Binding-site contacts:
Ligand atom O2 contacts residue PRO9 of chain 1.J at 2.7 Å (h-bond).
Ligand atom C2 contacts residue PRO9 of chain 1.J at 3.1 Å (hydrophobic).
Ligand atom C6 contacts residue THR25 of chain 1.J at 3.8 Å.
Ligand atom C5 contacts residue PHE8 of chain 1.J at 3.7 Å (hydrophobic).
Ligand atom N2 contacts residue ASN62 of chain 1.J at 3.0 Å (h-bond).
Ligand atom C6 contacts residue GLN60 of chain 1.J at 3.1 Å.
Ligand atom C4 contacts residue VAL29 of chain 1.J at 3.9 Å (hydrophobic).
Ligand atom O5 contacts residue VAL29 of chain 1.J at 3.6 Å.
Ligand atom O2 contacts residue THR25 of chain 1.J at 3.0 Å (h-bond).
Ligand atom O4 contacts residue VAL29 of chain 1.J at 2.9 Å.
Ligand atom C7 contacts residue ARG66 of chain 1.J at 3.6 Å.
Ligand atom C3 contacts residue GLU23 of chain 1.J at 3.9 Å.
Ligand atom C6 contacts residue PHE8 of chain 1.J at 3.7 Å (hydrophobic).
Ligand atom C5 contacts residue GLN60 of chain 1.J at 3.8 Å.
Ligand atom O2 contacts residue GLU23 of chain 1.J at 3.1 Å (salt-bridge).
Ligand atom C2 contacts residue PHE8 of chain 1.J at 3.7 Å (hydrophobic).
Ligand atom C8 contacts residue LYS99 of chain 1.J at 3.2 Å.
Ligand atom C1 contacts residue VAL29 of chain 1.J at 3.9 Å (hydrophobic).
Ligand atom C5 contacts residue ASN62 of chain 1.J at 3.5 Å.
Ligand atom C1 contacts residue ASN62 of chain 1.J at 1.4 Å.
Ligand atom O7 contacts residue ARG66 of chain 1.J at 2.6 Å (salt-bridge).
Ligand atom C2 contacts residue ASN62 of chain 1.J at 2.4 Å.
Ligand atom C3 contacts residue ASN62 of chain 1.J at 3.8 Å.
Ligand atom O3 contacts residue PRO10 of chain 1.J at 3.1 Å.
Ligand atom C1 contacts residue PHE8 of chain 1.J at 3.9 Å (hydrophobic).
Ligand atom C1 contacts residue THR64 of chain 1.J at 3.8 Å.
Ligand atom O6 contacts residue THR25 of chain 1.J at 3.9 Å.
Ligand atom C2 contacts residue PHE6 of chain 1.J at 3.6 Å (hydrophobic).
Ligand atom O5 contacts residue ASN62 of chain 1.J at 2.3 Å (h-bond).
Ligand atom C8 contacts residue ASP30 of chain 1.J at 3.3 Å.
Ligand atom C8 contacts residue ARG66 of chain 1.J at 3.9 Å.
Ligand atom O3 contacts residue GLU23 of chain 1.J at 3.4 Å (salt-bridge).
Ligand atom O4 contacts residue LYS11 of chain 1.J at 3.4 Å.
Ligand atom C6 contacts residue PHE6 of chain 1.J at 3.1 Å (hydrophobic).
Ligand atom O3 contacts residue ARG66 of chain 1.J at 3.7 Å.
Ligand atom O3 contacts residue LYS11 of chain 1.J at 3.1 Å (salt-bridge).
Ligand atom O6 contacts residue PHE8 of chain 1.J at 3.4 Å.
Ligand atom C1 contacts residue PHE6 of chain 1.J at 3.3 Å (hydrophobic).
Ligand atom C1 contacts residue PHE8 of chain 1.J at 3.7 Å (hydrophobic).
Ligand atom O6 contacts residue PHE6 of chain 1.J at 3.8 Å.

Sequence of chain 1.J:
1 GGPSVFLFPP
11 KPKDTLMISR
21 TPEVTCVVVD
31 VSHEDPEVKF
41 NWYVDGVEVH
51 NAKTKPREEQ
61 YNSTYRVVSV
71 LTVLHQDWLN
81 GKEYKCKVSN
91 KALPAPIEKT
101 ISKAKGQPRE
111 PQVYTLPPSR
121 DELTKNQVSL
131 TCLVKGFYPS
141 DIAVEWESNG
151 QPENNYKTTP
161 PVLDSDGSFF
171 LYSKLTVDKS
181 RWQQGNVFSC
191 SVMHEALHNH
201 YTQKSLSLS

The small molecule below binds the protein below.
Small molecule (SMILES): CC(=O)N[C@H]1[C@H](O[C@H]2[C@H](O)[C@@H](NC(C)=O)CO[C@@H]2CO[C@@H]2O[C@@H](C)[C@@H](O)[C@@H](O)[C@@H]2O)O[C@H](CO)[C@@H](O[C@@H]2O[C@H](CO[C@H]3O[C@H](CO)[C@@H](O)[C@H](O)[C@@H]3O[C@@H]3O[C@H](CO)[C@@H](O[C@@H]4O[C@H](CO)[C@H](O)[C@H](O)[C@H]4O)[C@H](O)[C@H]3NC(C)=O)[C@@H](O)[C@H](O[C@H]3O[C@H](CO)[C@@H](O)[C@H](O)[C@@H]3O[C@@H]3O[C@H](CO)[C@@H](O)[C@H](O)[C@H]3NC(C)=O)[C@@H]2O)[C@@H]1O